Binding-site contacts:
Ligand atom O1 contacts residue HIS226 of chain 1.B at 2.9 Å (h-bond).
Ligand atom C3 contacts residue THR201 of chain 1.B at 2.8 Å.
Ligand atom O1P contacts residue ARG251 of chain 1.B at 2.9 Å (salt-bridge).
Ligand atom P contacts residue THR201 of chain 1.B at 4.0 Å.
Ligand atom C2 contacts residue HIS226 of chain 1.B at 3.5 Å.
Ligand atom C3 contacts residue ARG251 of chain 1.B at 3.3 Å.
Ligand atom P contacts residue NAD1 of chain 1.I at 3.5 Å.
Ligand atom O1 contacts residue THR228 of chain 1.B at 4.4 Å.
Ligand atom O1P contacts residue HIS226 of chain 1.B at 4.4 Å.
Ligand atom O2P contacts residue THR201 of chain 1.B at 3.6 Å.
Ligand atom O3P contacts residue THR199 of chain 1.B at 3.2 Å (h-bond).
Ligand atom C1 contacts residue ARG251 of chain 1.B at 4.4 Å.
Ligand atom O2 contacts residue NAD1 of chain 1.I at 4.2 Å.
Ligand atom P contacts residue THR199 of chain 1.B at 3.7 Å.
Ligand atom O3P contacts residue NAD1 of chain 1.I at 3.4 Å.
Ligand atom C1 contacts residue HIS226 of chain 1.B at 2.9 Å.
Ligand atom O1 contacts residue ARG251 of chain 1.B at 3.9 Å.
Ligand atom P contacts residue ARG251 of chain 1.B at 3.8 Å.
Ligand atom O1 contacts residue THR227 of chain 1.B at 3.7 Å.
Ligand atom O2 contacts residue THR201 of chain 1.B at 4.2 Å.
Ligand atom C1 contacts residue THR227 of chain 1.B at 3.9 Å.
Ligand atom C2 contacts residue ARG251 of chain 1.B at 4.3 Å.
Ligand atom O1P contacts residue THR199 of chain 1.B at 2.9 Å (h-bond).
Ligand atom C2 contacts residue THR201 of chain 1.B at 4.0 Å.
Ligand atom O3P contacts residue THR201 of chain 1.B at 4.1 Å.
Ligand atom O1P contacts residue THR201 of chain 1.B at 3.1 Å (h-bond).
Ligand atom C3 contacts residue THR199 of chain 1.B at 3.9 Å.
Ligand atom O2P contacts residue NAD1 of chain 1.I at 2.5 Å (h-bond).
Ligand atom O4P contacts residue NAD1 of chain 1.I at 4.0 Å.
Ligand atom O4P contacts residue ARG251 of chain 1.B at 3.4 Å (salt-bridge).
Ligand atom C3 contacts residue HIS226 of chain 1.B at 3.4 Å.
Ligand atom O4P contacts residue THR199 of chain 1.B at 4.4 Å.

Sequence of chain 1.B:
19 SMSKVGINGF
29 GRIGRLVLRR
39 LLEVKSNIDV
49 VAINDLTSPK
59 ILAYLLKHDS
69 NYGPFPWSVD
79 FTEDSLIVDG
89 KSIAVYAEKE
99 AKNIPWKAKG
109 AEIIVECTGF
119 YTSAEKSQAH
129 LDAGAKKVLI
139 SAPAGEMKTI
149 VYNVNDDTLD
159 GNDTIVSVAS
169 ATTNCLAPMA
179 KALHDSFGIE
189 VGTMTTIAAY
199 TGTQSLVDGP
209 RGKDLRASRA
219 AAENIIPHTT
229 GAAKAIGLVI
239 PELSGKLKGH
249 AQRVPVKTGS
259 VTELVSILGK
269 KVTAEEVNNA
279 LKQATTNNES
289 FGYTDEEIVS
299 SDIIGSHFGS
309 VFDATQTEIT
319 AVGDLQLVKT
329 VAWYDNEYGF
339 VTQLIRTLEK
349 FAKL

A small-molecule ligand and the protein it binds are described below.
Small molecule (SMILES): O=C[C@H](O)COP(=O)(O)O